Sequence of chain 1.E:
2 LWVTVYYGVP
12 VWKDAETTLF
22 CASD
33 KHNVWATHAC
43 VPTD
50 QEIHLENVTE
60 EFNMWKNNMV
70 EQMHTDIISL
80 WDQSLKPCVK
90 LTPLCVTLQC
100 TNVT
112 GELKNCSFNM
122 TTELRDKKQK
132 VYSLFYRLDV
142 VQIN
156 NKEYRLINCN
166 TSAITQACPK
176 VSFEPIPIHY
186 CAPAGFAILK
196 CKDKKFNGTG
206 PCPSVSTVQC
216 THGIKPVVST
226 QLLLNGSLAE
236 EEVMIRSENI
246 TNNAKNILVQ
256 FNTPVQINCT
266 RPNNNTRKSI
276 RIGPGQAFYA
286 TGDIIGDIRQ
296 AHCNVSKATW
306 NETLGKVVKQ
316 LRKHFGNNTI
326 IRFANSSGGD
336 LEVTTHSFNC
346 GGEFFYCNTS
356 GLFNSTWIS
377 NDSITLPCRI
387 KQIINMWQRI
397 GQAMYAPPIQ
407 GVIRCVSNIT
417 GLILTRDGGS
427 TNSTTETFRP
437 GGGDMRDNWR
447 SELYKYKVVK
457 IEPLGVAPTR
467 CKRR

Binding-site contacts:
Ligand atom O7 contacts residue ASN230 of chain 1.E at 4.4 Å.
Ligand atom C3 contacts residue VAL412 of chain 1.E at 4.4 Å (hydrophobic).
Ligand atom C4 contacts residue ASN230 of chain 1.E at 4.3 Å.
Ligand atom N2 contacts residue ASN230 of chain 1.E at 2.9 Å (h-bond).
Ligand atom C2 contacts residue SER413 of chain 1.E at 3.2 Å.
Ligand atom C5 contacts residue VAL412 of chain 1.E at 4.4 Å (hydrophobic).
Ligand atom C7 contacts residue ASN230 of chain 1.E at 3.9 Å.
Ligand atom O5 contacts residue NAG1 of chain 1.QB at 4.1 Å.
Ligand atom C1 contacts residue ASN230 of chain 1.E at 1.4 Å.
Ligand atom C8 contacts residue SER413 of chain 1.E at 3.4 Å.
Ligand atom O6 contacts residue GLY346 of chain 1.E at 4.5 Å.
Ligand atom O7 contacts residue ASN344 of chain 1.E at 3.6 Å.
Ligand atom C1 contacts residue SER413 of chain 1.E at 3.6 Å.
Ligand atom O3 contacts residue SER413 of chain 1.E at 3.8 Å.
Ligand atom C8 contacts residue PHE343 of chain 1.E at 4.0 Å (hydrophobic).
Ligand atom C8 contacts residue ASN344 of chain 1.E at 3.4 Å.
Ligand atom N2 contacts residue SER413 of chain 1.E at 2.4 Å (h-bond).
Ligand atom C8 contacts residue LEU229 of chain 1.E at 3.6 Å (hydrophobic).
Ligand atom O4 contacts residue VAL412 of chain 1.E at 4.4 Å.
Ligand atom O5 contacts residue ASN230 of chain 1.E at 2.4 Å (h-bond).
Ligand atom O7 contacts residue VAL412 of chain 1.E at 3.3 Å.
Ligand atom C2 contacts residue ASN230 of chain 1.E at 2.5 Å.
Ligand atom C5 contacts residue NAG1 of chain 1.QB at 3.6 Å.
Ligand atom C3 contacts residue ASN230 of chain 1.E at 3.8 Å.
Ligand atom C7 contacts residue ASN344 of chain 1.E at 3.9 Å.
Ligand atom C8 contacts residue CYS345 of chain 1.E at 4.2 Å (hydrophobic).
Ligand atom C6 contacts residue NAG1 of chain 1.QB at 3.9 Å.
Ligand atom C3 contacts residue SER413 of chain 1.E at 3.3 Å.
Ligand atom O7 contacts residue SER413 of chain 1.E at 4.3 Å.
Ligand atom C7 contacts residue SER413 of chain 1.E at 3.3 Å.
Ligand atom O7 contacts residue CYS345 of chain 1.E at 4.4 Å.
Ligand atom C7 contacts residue CYS345 of chain 1.E at 4.5 Å (hydrophobic).
Ligand atom C5 contacts residue ASN230 of chain 1.E at 3.7 Å.
Ligand atom O5 contacts residue LYS220 of chain 1.E at 4.4 Å.
Ligand atom C7 contacts residue VAL412 of chain 1.E at 4.2 Å (hydrophobic).

The protein below binds the small molecule below.
Small molecule (SMILES): CC(=O)N[C@H]1[C@H](O[C@H]2[C@H](O)[C@@H](NC(C)=O)CO[C@@H]2CO)O[C@H](CO)[C@@H](O)[C@@H]1O